Binding-site contacts:
Ligand atom C16 contacts residue ARG8 of chain 1.B at 3.6 Å.
Ligand atom N4 contacts residue ARG8 of chain 1.B at 3.0 Å (salt-bridge).
Ligand atom C31 contacts residue GLY27 of chain 1.A at 3.2 Å.
Ligand atom C24 contacts residue ALA28 of chain 1.A at 3.4 Å (hydrophobic).
Ligand atom O4 contacts residue ASP30 of chain 1.B at 2.8 Å (salt-bridge).
Ligand atom C15 contacts residue GLY48 of chain 1.A at 3.7 Å.
Ligand atom C4 contacts residue GLY27 of chain 1.B at 3.5 Å.
Ligand atom C34 contacts residue GLY48 of chain 1.A at 3.6 Å.
Ligand atom C10 contacts residue GLY27 of chain 1.A at 3.7 Å.
Ligand atom O4 contacts residue ASP29 of chain 1.B at 3.6 Å.
Ligand atom C16 contacts residue GLY27 of chain 1.A at 3.5 Å.
Ligand atom O5 contacts residue ASP30 of chain 1.A at 3.0 Å (salt-bridge).
Ligand atom C9 contacts residue ASP25 of chain 1.A at 3.4 Å.
Ligand atom C14 contacts residue GLY49 of chain 1.B at 3.5 Å.
Ligand atom C16 contacts residue LEU23 of chain 1.B at 3.5 Å (hydrophobic).
Ligand atom O1 contacts residue ASP25 of chain 1.A at 2.4 Å (salt-bridge).
Ligand atom C10 contacts residue ASP25 of chain 1.A at 3.5 Å.
Ligand atom C13 contacts residue ARG8 of chain 1.B at 3.5 Å.
Ligand atom C7 contacts residue ILE50 of chain 1.B at 3.7 Å (hydrophobic).
Ligand atom C21 contacts residue GLY48 of chain 1.B at 3.4 Å.
Ligand atom N4 contacts residue LEU23 of chain 1.B at 3.4 Å.
Ligand atom C32 contacts residue GLY48 of chain 1.A at 3.3 Å.
Ligand atom C2 contacts residue ASP25 of chain 1.A at 3.5 Å.
Ligand atom O8 contacts residue ILE50 of chain 1.A at 3.4 Å (h-bond).
Ligand atom O3 contacts residue ILE50 of chain 1.A at 3.5 Å (h-bond).
Ligand atom C7 contacts residue PRO81 of chain 1.A at 3.4 Å (hydrophobic).
Ligand atom O1 contacts residue ASP25 of chain 1.B at 2.6 Å (salt-bridge).
Ligand atom C18 contacts residue ALA28 of chain 1.B at 3.4 Å (hydrophobic).
Ligand atom O2 contacts residue ASP25 of chain 1.B at 3.3 Å (salt-bridge).
Ligand atom O2 contacts residue ILE84 of chain 1.B at 3.1 Å.
Ligand atom C17 contacts residue ILE50 of chain 1.A at 3.5 Å (hydrophobic).
Ligand atom C7 contacts residue GLY49 of chain 1.B at 3.6 Å.
Ligand atom C15 contacts residue ILE50 of chain 1.B at 3.7 Å (hydrophobic).
Ligand atom C9 contacts residue ASP25 of chain 1.B at 3.3 Å.
Ligand atom O3 contacts residue GLY49 of chain 1.B at 3.6 Å.
Ligand atom O3 contacts residue ILE50 of chain 1.B at 2.7 Å (h-bond).
Ligand atom C19 contacts residue ALA28 of chain 1.B at 3.5 Å (hydrophobic).
Ligand atom C27 contacts residue GLY48 of chain 1.A at 3.4 Å.
Ligand atom O8 contacts residue GLY49 of chain 1.A at 3.1 Å.
Ligand atom C33 contacts residue GLY27 of chain 1.A at 3.5 Å.

A protein and the small-molecule ligand that binds it are described below.
Small molecule (SMILES): N#Cc1cccc(S(=O)(=O)N2C[C@@H](O)[C@@H](Cc3ccccc3)N(Cc3ccc(O)cc3)C(=O)N2Cc2ccc(O)cc2)c1

Sequence of chain 1.A:
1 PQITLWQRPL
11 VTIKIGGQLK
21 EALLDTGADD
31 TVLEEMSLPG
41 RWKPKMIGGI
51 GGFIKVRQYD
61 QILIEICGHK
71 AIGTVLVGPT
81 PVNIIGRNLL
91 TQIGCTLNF

Sequence of chain 1.B:
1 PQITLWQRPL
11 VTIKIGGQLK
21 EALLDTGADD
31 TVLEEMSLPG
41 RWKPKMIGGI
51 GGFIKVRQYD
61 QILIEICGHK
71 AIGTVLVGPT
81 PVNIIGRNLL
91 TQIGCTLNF